Binding-site contacts:
Ligand atom C7 contacts residue ASN91 of chain 1.F at 3.4 Å.
Ligand atom C3 contacts residue ASN91 of chain 1.F at 3.6 Å.
Ligand atom C5 contacts residue ASN91 of chain 1.F at 3.6 Å.
Ligand atom C8 contacts residue ASN91 of chain 1.F at 3.7 Å.
Ligand atom O7 contacts residue ASN91 of chain 1.F at 4.3 Å.
Ligand atom O7 contacts residue GLY90 of chain 1.F at 4.5 Å.
Ligand atom O5 contacts residue ASN91 of chain 1.F at 2.4 Å (h-bond).
Ligand atom N2 contacts residue ASN91 of chain 1.F at 2.7 Å (h-bond).
Ligand atom C1 contacts residue ASN91 of chain 1.F at 1.4 Å.
Ligand atom C4 contacts residue ASN91 of chain 1.F at 4.0 Å.
Ligand atom C2 contacts residue ASN91 of chain 1.F at 2.2 Å.

Sequence of chain 1.F:
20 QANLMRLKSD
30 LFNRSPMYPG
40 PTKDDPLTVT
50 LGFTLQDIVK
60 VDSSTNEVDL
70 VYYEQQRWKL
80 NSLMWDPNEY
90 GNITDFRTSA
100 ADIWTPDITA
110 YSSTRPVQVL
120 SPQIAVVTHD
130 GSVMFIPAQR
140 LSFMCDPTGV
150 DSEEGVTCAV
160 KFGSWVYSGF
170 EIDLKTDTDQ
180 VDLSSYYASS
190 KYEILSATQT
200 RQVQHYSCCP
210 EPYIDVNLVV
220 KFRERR

This protein binds this small molecule.
Small molecule (SMILES): CC(=O)N[C@@H]1[C@@H](O)[C@H](O)[C@@H](CO)O[C@H]1O